Binding-site contacts:
Ligand atom C7 contacts residue SER457 of chain 2.D at 3.8 Å.
Ligand atom C6 contacts residue ALA307 of chain 2.D at 4.2 Å (hydrophobic).
Ligand atom N2 contacts residue SER457 of chain 2.D at 4.1 Å.
Ligand atom O5 contacts residue GLU309 of chain 2.D at 3.4 Å (salt-bridge).
Ligand atom N2 contacts residue ASN459 of chain 2.D at 3.4 Å (h-bond).
Ligand atom C2 contacts residue ASN459 of chain 2.D at 2.8 Å.
Ligand atom C1 contacts residue GLU309 of chain 2.D at 3.8 Å.
Ligand atom C8 contacts residue NAG1 of chain 2.N at 4.4 Å.
Ligand atom N2 contacts residue NAG1 of chain 2.N at 4.2 Å.
Ligand atom C5 contacts residue GLU309 of chain 2.D at 3.6 Å.
Ligand atom C3 contacts residue ASN459 of chain 2.D at 4.1 Å.
Ligand atom O7 contacts residue SER457 of chain 2.D at 2.8 Å (h-bond).
Ligand atom C5 contacts residue ASN459 of chain 2.D at 3.6 Å.
Ligand atom C7 contacts residue ASN459 of chain 2.D at 4.2 Å.
Ligand atom O7 contacts residue NAG1 of chain 2.N at 3.2 Å.
Ligand atom C6 contacts residue GLU309 of chain 2.D at 3.9 Å.
Ligand atom O6 contacts residue GLU309 of chain 2.D at 3.8 Å.
Ligand atom C1 contacts residue SER458 of chain 2.D at 4.3 Å.
Ligand atom O7 contacts residue SER458 of chain 2.D at 4.1 Å.
Ligand atom C1 contacts residue ASN459 of chain 2.D at 1.6 Å.
Ligand atom O5 contacts residue ALA307 of chain 2.D at 3.8 Å.
Ligand atom C7 contacts residue NAG1 of chain 2.N at 3.7 Å.
Ligand atom C4 contacts residue ASN459 of chain 2.D at 4.4 Å.
Ligand atom O5 contacts residue ASN459 of chain 2.D at 2.2 Å (h-bond).
Ligand atom N2 contacts residue SER458 of chain 2.D at 4.3 Å.

A small-molecule ligand and the protein it binds are described below.
Small molecule (SMILES): CC(=O)N[C@H]1[C@H](O[C@H]2[C@H](O)[C@@H](NC(C)=O)CO[C@@H]2CO)O[C@H](CO)[C@@H](O[C@@H]2O[C@H](CO)[C@@H](O)[C@H](O)[C@@H]2O)[C@@H]1O

Sequence of chain 2.D:
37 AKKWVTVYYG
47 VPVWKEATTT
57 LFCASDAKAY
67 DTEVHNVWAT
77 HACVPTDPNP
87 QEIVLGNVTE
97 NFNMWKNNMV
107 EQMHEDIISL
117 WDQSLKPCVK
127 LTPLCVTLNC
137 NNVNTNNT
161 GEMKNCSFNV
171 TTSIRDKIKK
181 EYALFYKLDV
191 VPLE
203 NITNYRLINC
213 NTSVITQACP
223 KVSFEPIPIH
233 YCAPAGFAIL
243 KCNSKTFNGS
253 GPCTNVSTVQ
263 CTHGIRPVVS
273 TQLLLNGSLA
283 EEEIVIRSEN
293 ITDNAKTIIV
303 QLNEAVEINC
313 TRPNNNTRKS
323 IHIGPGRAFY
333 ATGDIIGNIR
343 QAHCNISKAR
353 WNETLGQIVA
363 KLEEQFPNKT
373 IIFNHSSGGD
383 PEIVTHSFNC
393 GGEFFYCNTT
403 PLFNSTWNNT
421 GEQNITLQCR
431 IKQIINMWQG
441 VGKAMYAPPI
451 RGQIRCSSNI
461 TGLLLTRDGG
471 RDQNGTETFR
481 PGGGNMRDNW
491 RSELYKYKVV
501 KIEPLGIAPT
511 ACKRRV